A protein and the small-molecule ligand that binds it are described below.
Small molecule (SMILES): CC(=O)N[C@@H]1[C@@H](O)[C@H](O)[C@@H](CO)O[C@H]1O

Sequence of chain 2.D:
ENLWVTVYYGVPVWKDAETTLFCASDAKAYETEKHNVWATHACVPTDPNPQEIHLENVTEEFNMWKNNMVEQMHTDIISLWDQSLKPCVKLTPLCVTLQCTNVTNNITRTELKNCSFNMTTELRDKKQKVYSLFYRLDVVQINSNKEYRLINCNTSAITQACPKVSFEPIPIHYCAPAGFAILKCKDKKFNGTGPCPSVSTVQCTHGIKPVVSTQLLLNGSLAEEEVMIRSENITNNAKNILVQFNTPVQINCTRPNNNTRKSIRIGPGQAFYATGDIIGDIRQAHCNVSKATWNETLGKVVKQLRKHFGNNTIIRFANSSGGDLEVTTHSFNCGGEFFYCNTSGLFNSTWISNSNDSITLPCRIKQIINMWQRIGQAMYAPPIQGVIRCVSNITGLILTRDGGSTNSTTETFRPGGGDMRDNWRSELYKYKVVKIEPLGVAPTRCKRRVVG

Binding-site contacts:
Ligand atom N2 contacts residue ASN265 of chain 2.D at 2.9 Å (h-bond).
Ligand atom C8 contacts residue GLN263 of chain 2.D at 4.2 Å.
Ligand atom C7 contacts residue GLN263 of chain 2.D at 4.1 Å.
Ligand atom C1 contacts residue GLN263 of chain 2.D at 4.3 Å.
Ligand atom C7 contacts residue NAG1 of chain 2.T at 4.3 Å.
Ligand atom C4 contacts residue GLN263 of chain 2.D at 4.4 Å.
Ligand atom C8 contacts residue SER303 of chain 2.D at 3.5 Å.
Ligand atom C3 contacts residue ASN265 of chain 2.D at 3.8 Å.
Ligand atom C2 contacts residue ASN265 of chain 2.D at 2.5 Å.
Ligand atom O7 contacts residue ASN301 of chain 2.D at 3.2 Å.
Ligand atom O7 contacts residue ILE264 of chain 2.D at 4.5 Å.
Ligand atom C3 contacts residue GLN263 of chain 2.D at 3.8 Å.
Ligand atom O5 contacts residue ASN265 of chain 2.D at 2.3 Å (h-bond).
Ligand atom C5 contacts residue ASN265 of chain 2.D at 3.6 Å.
Ligand atom C8 contacts residue ASN301 of chain 2.D at 4.0 Å.
Ligand atom C1 contacts residue ASN265 of chain 2.D at 1.4 Å.
Ligand atom C4 contacts residue ASN265 of chain 2.D at 4.2 Å.
Ligand atom C7 contacts residue ASN301 of chain 2.D at 4.0 Å.
Ligand atom C7 contacts residue ASN265 of chain 2.D at 3.2 Å.
Ligand atom O5 contacts residue NAG1 of chain 2.T at 3.8 Å.
Ligand atom C8 contacts residue SER381 of chain 2.D at 4.0 Å.
Ligand atom O7 contacts residue NAG1 of chain 2.T at 3.7 Å.
Ligand atom N2 contacts residue GLN263 of chain 2.D at 4.0 Å.
Ligand atom C5 contacts residue GLN263 of chain 2.D at 4.3 Å.
Ligand atom C8 contacts residue VAL302 of chain 2.D at 3.8 Å (hydrophobic).
Ligand atom C2 contacts residue GLN263 of chain 2.D at 4.4 Å.
Ligand atom O7 contacts residue ASN265 of chain 2.D at 2.7 Å (h-bond).
Ligand atom C1 contacts residue NAG1 of chain 2.T at 3.8 Å.
Ligand atom C2 contacts residue NAG1 of chain 2.T at 3.8 Å.
Ligand atom O4 contacts residue GLN263 of chain 2.D at 4.5 Å.